This small molecule binds to this protein.
Small molecule (SMILES): CC(=O)N[C@@H]1[C@@H](O)[C@H](O)[C@@H](CO)O[C@H]1O

Sequence of chain 1.K:
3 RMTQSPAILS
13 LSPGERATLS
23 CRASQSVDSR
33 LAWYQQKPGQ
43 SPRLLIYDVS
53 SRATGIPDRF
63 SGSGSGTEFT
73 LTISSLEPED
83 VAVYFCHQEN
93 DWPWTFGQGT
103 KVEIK

Sequence of chain 1.J:
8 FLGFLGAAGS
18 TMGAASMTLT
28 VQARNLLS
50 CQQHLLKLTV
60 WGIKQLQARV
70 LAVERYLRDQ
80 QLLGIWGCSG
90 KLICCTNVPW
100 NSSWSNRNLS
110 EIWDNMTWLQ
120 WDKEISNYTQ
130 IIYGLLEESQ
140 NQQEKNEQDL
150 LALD

Binding-site contacts:
Ligand atom C4 contacts residue ASN107 of chain 1.J at 4.2 Å.
Ligand atom C8 contacts residue ARG54 of chain 1.K at 4.3 Å.
Ligand atom O7 contacts residue ASN107 of chain 1.J at 4.1 Å.
Ligand atom O5 contacts residue ASN107 of chain 1.J at 2.4 Å (h-bond).
Ligand atom C5 contacts residue ASN107 of chain 1.J at 3.7 Å.
Ligand atom C1 contacts residue ASN107 of chain 1.J at 1.5 Å.
Ligand atom N2 contacts residue ASN107 of chain 1.J at 2.9 Å (h-bond).
Ligand atom C2 contacts residue ASN107 of chain 1.J at 2.5 Å.
Ligand atom C7 contacts residue ASN107 of chain 1.J at 3.7 Å.
Ligand atom C3 contacts residue ASN107 of chain 1.J at 3.8 Å.
Ligand atom C6 contacts residue GLU110 of chain 1.J at 3.6 Å.
Ligand atom C8 contacts residue THR56 of chain 1.K at 3.3 Å.
Ligand atom C1 contacts residue GLU110 of chain 1.J at 3.9 Å.
Ligand atom O5 contacts residue GLU110 of chain 1.J at 3.3 Å.
Ligand atom C7 contacts residue THR56 of chain 1.K at 4.3 Å.
Ligand atom C5 contacts residue GLU110 of chain 1.J at 3.9 Å.